Sequence of chain 1.B:
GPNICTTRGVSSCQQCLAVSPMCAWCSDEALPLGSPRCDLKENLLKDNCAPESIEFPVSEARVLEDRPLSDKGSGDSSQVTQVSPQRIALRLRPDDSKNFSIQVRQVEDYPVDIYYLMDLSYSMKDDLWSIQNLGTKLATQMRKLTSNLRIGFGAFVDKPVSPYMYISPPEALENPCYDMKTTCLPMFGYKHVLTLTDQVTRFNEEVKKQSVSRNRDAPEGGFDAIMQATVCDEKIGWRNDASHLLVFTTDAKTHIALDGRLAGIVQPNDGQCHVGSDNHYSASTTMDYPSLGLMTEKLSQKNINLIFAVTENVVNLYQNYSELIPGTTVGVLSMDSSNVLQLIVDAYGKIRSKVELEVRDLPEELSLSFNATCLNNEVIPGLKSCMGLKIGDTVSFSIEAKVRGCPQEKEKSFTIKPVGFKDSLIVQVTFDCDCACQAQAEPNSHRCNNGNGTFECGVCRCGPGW

Sequence of chain 1.A:
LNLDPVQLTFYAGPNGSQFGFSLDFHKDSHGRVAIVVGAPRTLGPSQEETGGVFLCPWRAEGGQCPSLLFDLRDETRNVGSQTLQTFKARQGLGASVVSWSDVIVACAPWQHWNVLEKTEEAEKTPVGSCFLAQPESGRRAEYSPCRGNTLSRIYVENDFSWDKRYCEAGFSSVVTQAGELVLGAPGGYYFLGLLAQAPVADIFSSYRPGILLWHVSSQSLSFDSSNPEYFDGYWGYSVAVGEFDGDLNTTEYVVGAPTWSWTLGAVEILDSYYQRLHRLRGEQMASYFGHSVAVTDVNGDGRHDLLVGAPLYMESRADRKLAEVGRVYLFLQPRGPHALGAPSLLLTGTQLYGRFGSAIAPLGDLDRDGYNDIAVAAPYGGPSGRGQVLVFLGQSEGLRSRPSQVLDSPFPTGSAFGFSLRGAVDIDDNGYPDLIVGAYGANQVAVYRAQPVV

Binding-site contacts:
Ligand atom C contacts residue SER123 of chain 1.B at 3.5 Å.
Ligand atom CB contacts residue GLU220 of chain 1.B at 4.0 Å.
Ligand atom CG contacts residue MN1 of chain 1.W at 3.2 Å.
Ligand atom OD1 contacts residue SER121 of chain 1.B at 2.9 Å (h-bond).
Ligand atom OD1 contacts residue MN1 of chain 1.W at 2.1 Å.
Ligand atom CB contacts residue MN1 of chain 1.W at 4.0 Å.
Ligand atom CA contacts residue SER123 of chain 1.B at 4.0 Å.
Ligand atom CA contacts residue MN1 of chain 1.W at 4.1 Å.
Ligand atom OD2 contacts residue TYR122 of chain 1.B at 2.8 Å (h-bond).
Ligand atom CG contacts residue TYR122 of chain 1.B at 3.5 Å (hydrophobic).
Ligand atom O contacts residue TYR122 of chain 1.B at 3.8 Å.
Ligand atom O contacts residue SER123 of chain 1.B at 3.7 Å.
Ligand atom OD1 contacts residue TYR122 of chain 1.B at 3.5 Å (h-bond).
Ligand atom CB contacts residue ASN215 of chain 1.B at 3.1 Å.
Ligand atom C contacts residue ARG216 of chain 1.B at 3.9 Å.
Ligand atom OD2 contacts residue ASN215 of chain 1.B at 3.0 Å (h-bond).
Ligand atom OD2 contacts residue ARG214 of chain 1.B at 3.5 Å.
Ligand atom OD1 contacts residue SER123 of chain 1.B at 2.9 Å (h-bond).
Ligand atom N contacts residue TYR190 of chain 1.A at 3.8 Å.
Ligand atom O contacts residue SER123 of chain 1.B at 4.2 Å.
Ligand atom OD2 contacts residue GLU220 of chain 1.B at 4.0 Å.
Ligand atom N contacts residue ALA218 of chain 1.B at 4.1 Å.
Ligand atom N contacts residue SER123 of chain 1.B at 3.6 Å.
Ligand atom OD2 contacts residue SER121 of chain 1.B at 3.3 Å.
Ligand atom CG contacts residue GLU220 of chain 1.B at 3.4 Å.
Ligand atom C contacts residue ALA218 of chain 1.B at 3.8 Å (hydrophobic).
Ligand atom OD1 contacts residue ASN215 of chain 1.B at 3.9 Å.
Ligand atom OD1 contacts residue GLU220 of chain 1.B at 3.0 Å (salt-bridge).
Ligand atom CA contacts residue ALA218 of chain 1.B at 3.8 Å (hydrophobic).
Ligand atom N contacts residue ARG216 of chain 1.B at 3.5 Å (salt-bridge).
Ligand atom O contacts residue TYR190 of chain 1.A at 3.7 Å.
Ligand atom CG contacts residue SER123 of chain 1.B at 4.0 Å.
Ligand atom CA contacts residue ARG216 of chain 1.B at 3.2 Å.
Ligand atom CA contacts residue TYR190 of chain 1.A at 3.7 Å (hydrophobic).
Ligand atom C contacts residue TYR190 of chain 1.A at 4.1 Å (hydrophobic).
Ligand atom CG contacts residue ASN215 of chain 1.B at 3.1 Å.
Ligand atom CG contacts residue SER121 of chain 1.B at 3.5 Å.
Ligand atom OD2 contacts residue MN1 of chain 1.W at 4.1 Å.
Ligand atom O contacts residue ALA218 of chain 1.B at 3.6 Å.
Ligand atom N contacts residue SER123 of chain 1.B at 3.9 Å.

A protein and the small-molecule ligand that binds it are described below.
Small molecule (SMILES): CC(C)[C@H](NC(=O)[C@H](CC(=O)O)NC(=O)CNC(=O)[C@H](C)N)C(N)=O